Sequence of chain 1.A:
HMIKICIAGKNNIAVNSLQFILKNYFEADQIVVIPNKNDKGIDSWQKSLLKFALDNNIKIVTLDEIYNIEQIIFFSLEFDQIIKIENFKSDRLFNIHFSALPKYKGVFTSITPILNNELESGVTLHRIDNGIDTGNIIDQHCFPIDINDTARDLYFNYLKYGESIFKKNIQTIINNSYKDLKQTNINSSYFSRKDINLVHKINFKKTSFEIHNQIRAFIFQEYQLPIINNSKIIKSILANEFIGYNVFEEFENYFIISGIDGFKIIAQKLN

The protein below binds the small molecule below.
Small molecule (SMILES): Cc1cn([C@H]2C[C@H](O)[C@@H](CO[P](=O)(O)O[P](=O)(O)O[C@H]3O[C@H](C)[C@@H](O)[C@H](N)[C@H]3O)O2)c(=O)[nH]c1=O

Binding-site contacts:
Ligand atom O4 contacts residue LEU199 of chain 1.A at 3.5 Å.
Ligand atom C5' contacts residue TYR156 of chain 1.A at 3.6 Å (hydrophobic).
Ligand atom C1' contacts residue PHE221 of chain 1.A at 3.5 Å (hydrophobic).
Ligand atom N1 contacts residue TYR224 of chain 1.A at 3.5 Å.
Ligand atom C5 contacts residue PHE109 of chain 1.A at 3.8 Å (hydrophobic).
Ligand atom O2Q contacts residue GLY107 of chain 1.A at 2.8 Å (h-bond).
Ligand atom O3' contacts residue PHE109 of chain 1.A at 3.4 Å.
Ligand atom O4' contacts residue TYR224 of chain 1.A at 3.5 Å.
Ligand atom O4 contacts residue TYR224 of chain 1.A at 3.6 Å.
Ligand atom O2B contacts residue PHE109 of chain 1.A at 3.0 Å (h-bond).
Ligand atom N3Q contacts residue 1YJ1 of chain 1.C at 3.6 Å.
Ligand atom O4 contacts residue GLN225 of chain 1.A at 3.6 Å (h-bond).
Ligand atom C2 contacts residue TYR224 of chain 1.A at 3.5 Å (hydrophobic).
Ligand atom O4' contacts residue PHE221 of chain 1.A at 3.3 Å.
Ligand atom O1B contacts residue PHE109 of chain 1.A at 3.5 Å (h-bond).
Ligand atom O2B contacts residue VAL108 of chain 1.A at 3.7 Å.
Ligand atom C6 contacts residue TYR224 of chain 1.A at 3.7 Å (hydrophobic).
Ligand atom O2 contacts residue ILE112 of chain 1.A at 3.7 Å.
Ligand atom C4Q contacts residue PHE80 of chain 1.A at 3.3 Å (hydrophobic).
Ligand atom N3 contacts residue GLN225 of chain 1.A at 2.7 Å (h-bond).
Ligand atom O2 contacts residue PHE221 of chain 1.A at 3.6 Å.
Ligand atom O3' contacts residue SER111 of chain 1.A at 3.0 Å (h-bond).
Ligand atom O2 contacts residue GLN225 of chain 1.A at 2.9 Å (h-bond).
Ligand atom C4 contacts residue GLN225 of chain 1.A at 3.6 Å.
Ligand atom PB contacts residue PHE109 of chain 1.A at 3.6 Å.
Ligand atom O1B contacts residue THR110 of chain 1.A at 3.6 Å (h-bond).
Ligand atom N3 contacts residue LEU199 of chain 1.A at 3.6 Å.
Ligand atom C3Q contacts residue GLU79 of chain 1.A at 3.7 Å.
Ligand atom O3' contacts residue THR110 of chain 1.A at 3.3 Å (h-bond).
Ligand atom C5 contacts residue TYR224 of chain 1.A at 3.5 Å (hydrophobic).
Ligand atom C4 contacts residue TYR224 of chain 1.A at 3.4 Å (hydrophobic).
Ligand atom O4Q contacts residue PHE80 of chain 1.A at 2.6 Å (h-bond).
Ligand atom C5M contacts residue TYR224 of chain 1.A at 3.5 Å (hydrophobic).
Ligand atom O1A contacts residue LYS11 of chain 1.A at 2.8 Å (salt-bridge).
Ligand atom O4Q contacts residue GLU79 of chain 1.A at 2.9 Å.
Ligand atom C2 contacts residue GLN225 of chain 1.A at 3.5 Å.
Ligand atom O3B contacts residue GLU79 of chain 1.A at 3.8 Å.
Ligand atom C6Q contacts residue GLU79 of chain 1.A at 3.6 Å.
Ligand atom O2Q contacts residue VAL108 of chain 1.A at 3.7 Å.
Ligand atom N3 contacts residue TYR224 of chain 1.A at 3.3 Å.